Sequence of chain 9.E:
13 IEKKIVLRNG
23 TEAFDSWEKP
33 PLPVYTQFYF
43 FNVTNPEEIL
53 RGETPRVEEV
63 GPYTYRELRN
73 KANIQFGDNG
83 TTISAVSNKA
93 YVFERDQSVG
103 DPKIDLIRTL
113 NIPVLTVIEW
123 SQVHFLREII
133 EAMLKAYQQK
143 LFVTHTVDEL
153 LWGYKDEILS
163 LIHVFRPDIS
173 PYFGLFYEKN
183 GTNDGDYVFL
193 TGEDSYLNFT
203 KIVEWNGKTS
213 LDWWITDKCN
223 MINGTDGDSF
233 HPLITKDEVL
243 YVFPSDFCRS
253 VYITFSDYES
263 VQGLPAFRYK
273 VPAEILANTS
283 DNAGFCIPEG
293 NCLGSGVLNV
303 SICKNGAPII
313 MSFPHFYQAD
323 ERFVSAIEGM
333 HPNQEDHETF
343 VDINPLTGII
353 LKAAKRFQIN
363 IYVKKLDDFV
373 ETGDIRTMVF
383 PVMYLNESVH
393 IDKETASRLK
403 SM

A protein and the small-molecule ligand that binds it are described below.
Small molecule (SMILES): CC(=O)N[C@@H]1[C@@H](O)[C@H](O)[C@@H](CO)O[C@H]1O

Binding-site contacts:
Ligand atom C3 contacts residue ASN21 of chain 9.E at 3.7 Å.
Ligand atom C7 contacts residue ASN21 of chain 9.E at 4.0 Å.
Ligand atom C1 contacts residue ASN21 of chain 9.E at 1.4 Å.
Ligand atom C4 contacts residue ASN21 of chain 9.E at 3.8 Å.
Ligand atom O5 contacts residue ASN21 of chain 9.E at 2.5 Å (h-bond).
Ligand atom O7 contacts residue ASN21 of chain 9.E at 4.0 Å.
Ligand atom C2 contacts residue ASN21 of chain 9.E at 2.5 Å.
Ligand atom C6 contacts residue ASN21 of chain 9.E at 3.3 Å.
Ligand atom O6 contacts residue ASN21 of chain 9.E at 4.3 Å.
Ligand atom C5 contacts residue ASN21 of chain 9.E at 3.3 Å.
Ligand atom N2 contacts residue ASN21 of chain 9.E at 3.3 Å (h-bond).